Sequence of chain 1.B:
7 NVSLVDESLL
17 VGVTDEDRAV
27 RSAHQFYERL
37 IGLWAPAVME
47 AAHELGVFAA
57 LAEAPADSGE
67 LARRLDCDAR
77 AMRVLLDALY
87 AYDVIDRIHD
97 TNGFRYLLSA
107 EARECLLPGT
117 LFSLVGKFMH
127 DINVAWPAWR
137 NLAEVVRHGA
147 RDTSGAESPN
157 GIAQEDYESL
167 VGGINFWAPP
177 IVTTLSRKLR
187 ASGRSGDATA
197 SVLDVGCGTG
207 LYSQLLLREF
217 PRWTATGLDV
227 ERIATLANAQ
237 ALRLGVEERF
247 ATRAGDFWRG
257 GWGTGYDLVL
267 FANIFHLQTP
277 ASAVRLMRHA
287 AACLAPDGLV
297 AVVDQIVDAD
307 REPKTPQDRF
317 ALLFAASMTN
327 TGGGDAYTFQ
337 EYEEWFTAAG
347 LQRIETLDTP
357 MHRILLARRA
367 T

Sequence of chain 1.A:
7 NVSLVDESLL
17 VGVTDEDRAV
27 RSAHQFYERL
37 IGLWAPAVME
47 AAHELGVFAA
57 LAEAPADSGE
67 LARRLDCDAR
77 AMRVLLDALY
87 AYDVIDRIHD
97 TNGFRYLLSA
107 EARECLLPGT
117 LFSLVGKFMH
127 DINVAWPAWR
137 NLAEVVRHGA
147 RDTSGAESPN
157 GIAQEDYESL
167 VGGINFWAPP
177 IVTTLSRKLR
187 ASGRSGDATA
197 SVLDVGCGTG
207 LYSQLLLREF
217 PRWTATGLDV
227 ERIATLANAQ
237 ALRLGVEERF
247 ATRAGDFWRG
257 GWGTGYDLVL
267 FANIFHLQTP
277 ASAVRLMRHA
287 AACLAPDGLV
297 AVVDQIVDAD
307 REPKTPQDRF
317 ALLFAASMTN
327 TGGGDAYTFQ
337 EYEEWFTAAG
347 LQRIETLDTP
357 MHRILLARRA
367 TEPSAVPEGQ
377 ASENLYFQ

A small-molecule ligand and the protein it binds are described below.
Small molecule (SMILES): N[C@@H](Cc1ccc(O)cc1)C(=O)O

Binding-site contacts:
Ligand atom N contacts residue UNL1 of chain 1.H at 1.6 Å (h-bond).
Ligand atom C contacts residue UNL1 of chain 1.H at 0.3 Å.
Ligand atom N contacts residue SER323 of chain 1.B at 2.8 Å (h-bond).
Ligand atom CE1 contacts residue HIS272 of chain 1.B at 3.8 Å.
Ligand atom OXT contacts residue TYR33 of chain 1.A at 2.8 Å (h-bond).
Ligand atom CG contacts residue LEU166 of chain 1.B at 3.7 Å (hydrophobic).
Ligand atom CE1 contacts residue UNL1 of chain 1.H at 1.7 Å.
Ligand atom CD2 contacts residue LEU166 of chain 1.B at 3.5 Å (hydrophobic).
Ligand atom C contacts residue TYR33 of chain 1.A at 3.6 Å (hydrophobic).
Ligand atom OXT contacts residue UNL1 of chain 1.H at 0.2 Å (h-bond).
Ligand atom CE2 contacts residue TYR163 of chain 1.B at 3.8 Å (hydrophobic).
Ligand atom CE2 contacts residue UNL1 of chain 1.H at 2.0 Å.
Ligand atom CD2 contacts residue UNL1 of chain 1.H at 0.9 Å.
Ligand atom OH contacts residue LEU273 of chain 1.B at 3.9 Å.
Ligand atom OH contacts residue HIS272 of chain 1.B at 2.8 Å (h-bond).
Ligand atom OH contacts residue SAH1 of chain 1.F at 3.5 Å (h-bond).
Ligand atom CA contacts residue TYR33 of chain 1.A at 3.8 Å (hydrophobic).
Ligand atom CA contacts residue PHE320 of chain 1.B at 3.8 Å (hydrophobic).
Ligand atom CB contacts residue LEU166 of chain 1.B at 3.8 Å (hydrophobic).
Ligand atom C contacts residue LYS123 of chain 1.B at 3.4 Å.
Ligand atom O contacts residue SER323 of chain 1.B at 3.7 Å.
Ligand atom O contacts residue HIS126 of chain 1.B at 3.9 Å.
Ligand atom C contacts residue TRP40 of chain 1.A at 3.7 Å (hydrophobic).
Ligand atom CZ contacts residue UNL1 of chain 1.H at 2.1 Å.
Ligand atom CD1 contacts residue TRP173 of chain 1.B at 3.9 Å (hydrophobic).
Ligand atom OH contacts residue UNL1 of chain 1.H at 3.5 Å (h-bond).
Ligand atom CG contacts residue UNL1 of chain 1.H at 0.8 Å.
Ligand atom CZ contacts residue HIS272 of chain 1.B at 3.4 Å.
Ligand atom OXT contacts residue LYS123 of chain 1.B at 2.7 Å (salt-bridge).
Ligand atom O contacts residue UNL1 of chain 1.H at 0.2 Å (h-bond).
Ligand atom CD1 contacts residue UNL1 of chain 1.H at 0.8 Å.
Ligand atom OH contacts residue ASN269 of chain 1.B at 3.1 Å (h-bond).
Ligand atom O contacts residue LYS123 of chain 1.B at 3.3 Å (salt-bridge).
Ligand atom CE1 contacts residue ILE170 of chain 1.B at 3.9 Å (hydrophobic).
Ligand atom CA contacts residue UNL1 of chain 1.H at 0.7 Å.
Ligand atom OXT contacts residue TRP40 of chain 1.A at 3.6 Å.
Ligand atom N contacts residue PHE320 of chain 1.B at 3.6 Å.
Ligand atom CD2 contacts residue ILE158 of chain 1.B at 3.8 Å (hydrophobic).
Ligand atom CB contacts residue UNL1 of chain 1.H at 0.9 Å.
Ligand atom CA contacts residue SER323 of chain 1.B at 3.9 Å.